Binding-site contacts:
Ligand atom N1A contacts residue ALA162 of chain 1.A at 3.6 Å (h-bond).
Ligand atom N6A contacts residue SER158 of chain 1.A at 3.1 Å (h-bond).
Ligand atom C6N contacts residue TYR163 of chain 1.A at 3.5 Å (hydrophobic).
Ligand atom C82 contacts residue GLY46 of chain 1.A at 3.5 Å.
Ligand atom S81 contacts residue ASP45 of chain 1.A at 3.3 Å.
Ligand atom O2' contacts residue ALA162 of chain 1.A at 3.0 Å.
Ligand atom N1A contacts residue THR161 of chain 1.A at 2.8 Å (h-bond).
Ligand atom C2' contacts residue GLU123 of chain 1.A at 3.2 Å.
Ligand atom N3N contacts residue TYR163 of chain 1.A at 3.6 Å.
Ligand atom C6N contacts residue ALA185 of chain 4.A at 3.6 Å (hydrophobic).
Ligand atom N7A contacts residue ASP45 of chain 1.A at 3.7 Å.
Ligand atom N1N contacts residue SER166 of chain 1.A at 3.0 Å (h-bond).
Ligand atom N1N contacts residue ILE187 of chain 4.A at 3.2 Å.
Ligand atom N6A contacts residue ASN122 of chain 1.A at 3.0 Å (h-bond).
Ligand atom O2' contacts residue GLU123 of chain 1.A at 2.7 Å (salt-bridge).
Ligand atom N7A contacts residue ASN122 of chain 1.A at 3.1 Å (h-bond).
Ligand atom N7N contacts residue TYR163 of chain 1.A at 3.6 Å.
Ligand atom C2N contacts residue ILE187 of chain 4.A at 3.2 Å (hydrophobic).
Ligand atom C2A contacts residue THR161 of chain 1.A at 3.2 Å.
Ligand atom O2' contacts residue TYR163 of chain 1.A at 3.3 Å (h-bond).
Ligand atom C8A contacts residue ASP45 of chain 1.A at 3.3 Å.
Ligand atom C3' contacts residue GLU123 of chain 1.A at 3.3 Å.
Ligand atom C4A contacts residue ASP45 of chain 1.A at 3.7 Å.
Ligand atom O3' contacts residue ASN122 of chain 1.A at 3.4 Å (h-bond).
Ligand atom N1N contacts residue ALA185 of chain 4.A at 3.5 Å (h-bond).
Ligand atom C5N contacts residue TYR163 of chain 1.A at 3.4 Å (hydrophobic).
Ligand atom C2N contacts residue SER166 of chain 1.A at 3.0 Å.
Ligand atom O3 contacts residue ASP45 of chain 1.A at 3.5 Å (salt-bridge).
Ligand atom O3' contacts residue ASP222 of chain 1.A at 3.6 Å.
Ligand atom N6N contacts residue ALA185 of chain 4.A at 2.9 Å (h-bond).
Ligand atom C6A contacts residue ALA162 of chain 1.A at 3.6 Å (hydrophobic).
Ligand atom C2A contacts residue PHE74 of chain 1.A at 3.4 Å (hydrophobic).
Ligand atom N6N contacts residue ASP150 of chain 4.A at 2.7 Å (salt-bridge).
Ligand atom N6A contacts residue TYR75 of chain 1.A at 3.5 Å (h-bond).
Ligand atom C2' contacts residue TYR163 of chain 1.A at 3.6 Å (hydrophobic).
Ligand atom C6A contacts residue THR161 of chain 1.A at 3.7 Å.
Ligand atom O3' contacts residue GLU123 of chain 1.A at 2.7 Å (salt-bridge).
Ligand atom N1A contacts residue PHE74 of chain 1.A at 3.6 Å.
Ligand atom N6N contacts residue TYR163 of chain 1.A at 3.5 Å.
Ligand atom S81 contacts residue GLY46 of chain 1.A at 3.6 Å.

Sequence of chain 1.A:
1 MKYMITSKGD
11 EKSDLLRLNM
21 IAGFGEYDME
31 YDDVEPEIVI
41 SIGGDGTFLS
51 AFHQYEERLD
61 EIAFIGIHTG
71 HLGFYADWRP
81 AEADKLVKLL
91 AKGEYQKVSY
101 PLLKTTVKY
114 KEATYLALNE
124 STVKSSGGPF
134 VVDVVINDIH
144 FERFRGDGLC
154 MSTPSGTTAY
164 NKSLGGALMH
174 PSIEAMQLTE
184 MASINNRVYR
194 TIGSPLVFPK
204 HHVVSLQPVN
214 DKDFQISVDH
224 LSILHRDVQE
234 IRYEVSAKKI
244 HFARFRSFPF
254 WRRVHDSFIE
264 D

Sequence of chain 4.A:
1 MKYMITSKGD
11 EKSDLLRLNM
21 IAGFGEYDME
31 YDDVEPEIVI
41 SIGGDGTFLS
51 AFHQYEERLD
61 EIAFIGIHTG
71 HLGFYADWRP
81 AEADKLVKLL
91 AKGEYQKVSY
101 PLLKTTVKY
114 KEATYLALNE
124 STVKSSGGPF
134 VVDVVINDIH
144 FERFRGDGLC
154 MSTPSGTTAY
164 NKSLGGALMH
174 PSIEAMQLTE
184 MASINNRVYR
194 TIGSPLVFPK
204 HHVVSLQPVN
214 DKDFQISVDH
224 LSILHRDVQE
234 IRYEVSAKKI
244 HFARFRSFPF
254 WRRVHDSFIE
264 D

The small molecule below binds the protein below.
Small molecule (SMILES): [N-]=[N+]=NC[C@H]1O[C@@H](n2c(SCC(=O)NC[C@H]3O[C@@H](n4c(Br)nc5c(N)ncnc54)[C@H](O)[C@@H]3O)nc3c(N)ncnc32)[C@H](O)[C@@H]1O